Sequence of chain 1.A:
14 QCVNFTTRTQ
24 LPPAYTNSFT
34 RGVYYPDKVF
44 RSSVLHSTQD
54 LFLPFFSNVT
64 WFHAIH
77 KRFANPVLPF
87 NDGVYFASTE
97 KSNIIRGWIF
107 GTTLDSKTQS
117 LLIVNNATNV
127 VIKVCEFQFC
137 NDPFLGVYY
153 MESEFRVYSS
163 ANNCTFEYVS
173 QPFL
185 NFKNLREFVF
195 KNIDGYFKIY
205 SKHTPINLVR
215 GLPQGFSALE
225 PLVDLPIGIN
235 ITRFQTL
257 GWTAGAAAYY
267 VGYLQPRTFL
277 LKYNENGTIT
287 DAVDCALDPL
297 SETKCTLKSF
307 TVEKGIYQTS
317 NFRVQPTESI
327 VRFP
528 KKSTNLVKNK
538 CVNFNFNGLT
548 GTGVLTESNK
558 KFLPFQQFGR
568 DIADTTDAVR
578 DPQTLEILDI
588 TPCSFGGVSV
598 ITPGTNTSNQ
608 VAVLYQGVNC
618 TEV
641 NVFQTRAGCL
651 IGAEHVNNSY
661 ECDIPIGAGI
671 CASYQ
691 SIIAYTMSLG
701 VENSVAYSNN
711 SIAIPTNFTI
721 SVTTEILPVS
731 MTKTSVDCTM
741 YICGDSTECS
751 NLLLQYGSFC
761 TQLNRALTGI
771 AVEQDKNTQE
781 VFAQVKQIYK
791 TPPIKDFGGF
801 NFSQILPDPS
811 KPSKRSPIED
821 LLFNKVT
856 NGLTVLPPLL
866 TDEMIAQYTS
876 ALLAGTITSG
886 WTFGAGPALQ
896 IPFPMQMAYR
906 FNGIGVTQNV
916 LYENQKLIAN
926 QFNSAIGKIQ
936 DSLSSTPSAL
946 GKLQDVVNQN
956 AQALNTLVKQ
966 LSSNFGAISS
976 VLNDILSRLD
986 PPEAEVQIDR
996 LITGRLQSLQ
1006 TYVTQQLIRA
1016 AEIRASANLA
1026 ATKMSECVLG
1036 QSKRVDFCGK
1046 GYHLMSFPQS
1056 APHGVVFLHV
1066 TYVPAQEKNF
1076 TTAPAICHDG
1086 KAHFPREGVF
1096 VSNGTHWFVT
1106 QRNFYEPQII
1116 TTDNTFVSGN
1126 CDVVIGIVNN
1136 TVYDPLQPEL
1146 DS

A protein and the small-molecule ligand that binds it are described below.
Small molecule (SMILES): CC(=O)N[C@H]1[C@H](O[C@H]2[C@H](O)[C@@H](NC(C)=O)CO[C@@H]2CO)O[C@H](CO)[C@@H](O)[C@@H]1O

Binding-site contacts:
Ligand atom C7 contacts residue ASN1098 of chain 1.A at 3.4 Å.
Ligand atom C3 contacts residue THR1100 of chain 1.A at 3.8 Å.
Ligand atom C1 contacts residue HIS1101 of chain 1.A at 4.3 Å.
Ligand atom O3 contacts residue THR1100 of chain 1.A at 4.0 Å.
Ligand atom C3 contacts residue HIS1101 of chain 1.A at 3.5 Å.
Ligand atom N2 contacts residue THR1100 of chain 1.A at 3.0 Å (h-bond).
Ligand atom C7 contacts residue THR1100 of chain 1.A at 3.8 Å.
Ligand atom C7 contacts residue HIS1101 of chain 1.A at 4.0 Å.
Ligand atom C4 contacts residue HIS1101 of chain 1.A at 3.6 Å.
Ligand atom C1 contacts residue THR1100 of chain 1.A at 4.3 Å.
Ligand atom C3 contacts residue ASN1098 of chain 1.A at 3.8 Å.
Ligand atom C5 contacts residue ASN1098 of chain 1.A at 3.7 Å.
Ligand atom O7 contacts residue HIS1101 of chain 1.A at 3.2 Å.
Ligand atom C2 contacts residue ASN1098 of chain 1.A at 2.5 Å.
Ligand atom C2 contacts residue HIS1101 of chain 1.A at 4.5 Å.
Ligand atom C6 contacts residue HIS1101 of chain 1.A at 4.5 Å.
Ligand atom C5 contacts residue HIS1101 of chain 1.A at 3.5 Å.
Ligand atom C5 contacts residue PHE1103 of chain 1.A at 3.7 Å (hydrophobic).
Ligand atom O5 contacts residue PHE1103 of chain 1.A at 3.8 Å.
Ligand atom O3 contacts residue HIS1101 of chain 1.A at 4.3 Å.
Ligand atom C8 contacts residue THR1100 of chain 1.A at 3.7 Å.
Ligand atom C4 contacts residue ASN1098 of chain 1.A at 4.2 Å.
Ligand atom C1 contacts residue ASN1098 of chain 1.A at 1.4 Å.
Ligand atom C8 contacts residue ASN1098 of chain 1.A at 3.5 Å.
Ligand atom O4 contacts residue HIS1101 of chain 1.A at 3.4 Å (h-bond).
Ligand atom O5 contacts residue ASN1098 of chain 1.A at 2.4 Å (h-bond).
Ligand atom C1 contacts residue PHE1103 of chain 1.A at 4.2 Å (hydrophobic).
Ligand atom C6 contacts residue PHE1103 of chain 1.A at 3.6 Å (hydrophobic).
Ligand atom N2 contacts residue ASN1098 of chain 1.A at 2.9 Å (h-bond).
Ligand atom O7 contacts residue ASN1098 of chain 1.A at 3.5 Å (h-bond).
Ligand atom C2 contacts residue THR1100 of chain 1.A at 3.8 Å.
Ligand atom C8 contacts residue GLY1099 of chain 1.A at 4.2 Å.
Ligand atom O5 contacts residue HIS1101 of chain 1.A at 4.5 Å.